Sequence of chain 1.B:
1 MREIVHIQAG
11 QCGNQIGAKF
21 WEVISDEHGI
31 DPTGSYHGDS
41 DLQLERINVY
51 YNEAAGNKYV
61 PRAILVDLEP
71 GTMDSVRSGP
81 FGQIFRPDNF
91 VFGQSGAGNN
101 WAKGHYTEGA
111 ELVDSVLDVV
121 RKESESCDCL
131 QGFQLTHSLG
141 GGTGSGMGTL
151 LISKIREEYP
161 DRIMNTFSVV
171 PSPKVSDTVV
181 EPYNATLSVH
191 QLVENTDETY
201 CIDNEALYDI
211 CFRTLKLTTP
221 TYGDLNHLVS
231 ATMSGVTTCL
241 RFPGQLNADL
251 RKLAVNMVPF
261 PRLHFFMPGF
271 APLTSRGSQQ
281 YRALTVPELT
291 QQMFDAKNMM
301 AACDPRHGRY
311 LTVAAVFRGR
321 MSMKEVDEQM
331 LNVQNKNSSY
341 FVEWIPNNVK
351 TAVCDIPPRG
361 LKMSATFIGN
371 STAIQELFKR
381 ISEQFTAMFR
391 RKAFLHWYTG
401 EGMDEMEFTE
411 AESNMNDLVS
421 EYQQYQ

This small molecule binds to this protein.
Small molecule (SMILES): Nc1nc2c(ncn2[C@@H]2O[C@H](CO[P](=O)(O)C[P](=O)(O)OP(=O)(O)O)[C@@H](O)[C@H]2O)c(=O)[nH]1

Binding-site contacts:
Ligand atom O2' contacts residue ASN204 of chain 1.B at 3.6 Å (h-bond).
Ligand atom N2 contacts residue LEU225 of chain 1.B at 3.4 Å.
Ligand atom N3 contacts residue ASN204 of chain 1.B at 3.5 Å (h-bond).
Ligand atom C6 contacts residue ASN226 of chain 1.B at 3.5 Å.
Ligand atom O2G contacts residue GLU69 of chain 1.B at 3.0 Å (salt-bridge).
Ligand atom C2' contacts residue TYR222 of chain 1.B at 3.5 Å (hydrophobic).
Ligand atom O1G contacts residue MG1 of chain 1.G at 3.7 Å.
Ligand atom N2 contacts residue LEU207 of chain 1.B at 3.3 Å.
Ligand atom PB contacts residue MG1 of chain 1.G at 3.7 Å.
Ligand atom O2G contacts residue MG1 of chain 1.G at 2.5 Å.
Ligand atom N2 contacts residue ASN204 of chain 1.B at 3.4 Å (h-bond).
Ligand atom O3G contacts residue THR143 of chain 1.B at 3.8 Å.
Ligand atom C5 contacts residue TYR222 of chain 1.B at 3.4 Å (hydrophobic).
Ligand atom PG contacts residue MG1 of chain 1.G at 3.5 Å.
Ligand atom C1' contacts residue ASN204 of chain 1.B at 3.3 Å.
Ligand atom O2' contacts residue TYR222 of chain 1.B at 2.9 Å (h-bond).
Ligand atom O6 contacts residue ASN226 of chain 1.B at 3.2 Å (h-bond).
Ligand atom O2A contacts residue GLN11 of chain 1.B at 3.5 Å (h-bond).
Ligand atom C4 contacts residue TYR222 of chain 1.B at 3.5 Å (hydrophobic).
Ligand atom O3' contacts residue ASN204 of chain 1.B at 2.9 Å (h-bond).
Ligand atom O3G contacts residue GLY142 of chain 1.B at 3.0 Å (h-bond).
Ligand atom O2B contacts residue GLN11 of chain 1.B at 3.2 Å (h-bond).
Ligand atom O1G contacts residue THR143 of chain 1.B at 3.4 Å (h-bond).
Ligand atom O3G contacts residue ASN99 of chain 1.B at 3.2 Å (h-bond).
Ligand atom C6 contacts residue TYR222 of chain 1.B at 3.5 Å (hydrophobic).
Ligand atom C5' contacts residue ASP177 of chain 1.B at 3.1 Å.
Ligand atom O1B contacts residue CYS12 of chain 1.B at 3.8 Å.
Ligand atom PG contacts residue GLU69 of chain 1.B at 3.6 Å.
Ligand atom O1B contacts residue GLY144 of chain 1.B at 3.5 Å.
Ligand atom O1G contacts residue GLU69 of chain 1.B at 3.1 Å (salt-bridge).
Ligand atom O6 contacts residue TYR222 of chain 1.B at 3.5 Å.
Ligand atom N9 contacts residue TYR222 of chain 1.B at 3.7 Å.
Ligand atom O3B contacts residue THR143 of chain 1.B at 3.7 Å.
Ligand atom O1A contacts residue CYS12 of chain 1.B at 3.2 Å (h-bond).
Ligand atom C4' contacts residue ASP177 of chain 1.B at 3.5 Å.
Ligand atom O5' contacts residue ASP177 of chain 1.B at 3.7 Å.
Ligand atom O3B contacts residue GLY144 of chain 1.B at 3.5 Å (h-bond).
Ligand atom O2B contacts residue MG1 of chain 1.G at 2.3 Å.
Ligand atom N7 contacts residue TYR222 of chain 1.B at 3.8 Å.
Ligand atom N1 contacts residue ASN226 of chain 1.B at 3.2 Å (h-bond).